Sequence of chain 4.A:
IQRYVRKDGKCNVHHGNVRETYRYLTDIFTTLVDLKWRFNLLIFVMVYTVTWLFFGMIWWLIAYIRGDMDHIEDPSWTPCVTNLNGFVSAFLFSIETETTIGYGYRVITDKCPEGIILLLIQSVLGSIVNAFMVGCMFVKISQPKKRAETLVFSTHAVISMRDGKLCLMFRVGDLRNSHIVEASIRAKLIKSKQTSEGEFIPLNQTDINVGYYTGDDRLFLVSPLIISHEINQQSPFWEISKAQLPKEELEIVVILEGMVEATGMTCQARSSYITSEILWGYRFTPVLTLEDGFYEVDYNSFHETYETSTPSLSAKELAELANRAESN

Binding-site contacts:
Ligand atom C6 contacts residue LYS41 of chain 4.A at 4.0 Å.
Ligand atom O6 contacts residue TRP42 of chain 4.A at 2.9 Å (h-bond).
Ligand atom O6 contacts residue LYS41 of chain 4.A at 3.5 Å.
Ligand atom O11 contacts residue ARG43 of chain 4.A at 3.1 Å (salt-bridge).
Ligand atom O6 contacts residue LYS145 of chain 4.A at 4.2 Å.
Ligand atom O53 contacts residue LYS151 of chain 4.A at 3.1 Å (salt-bridge).
Ligand atom O51 contacts residue ASP39 of chain 4.A at 4.3 Å.
Ligand atom O11 contacts residue LYS41 of chain 4.A at 4.2 Å.
Ligand atom O11 contacts residue TRP42 of chain 4.A at 3.8 Å.
Ligand atom O4 contacts residue LYS151 of chain 4.A at 4.4 Å.
Ligand atom O13 contacts residue TRP42 of chain 4.A at 3.5 Å.
Ligand atom O53 contacts residue GLN148 of chain 4.A at 4.2 Å.
Ligand atom O1 contacts residue TRP42 of chain 4.A at 4.2 Å.
Ligand atom P5 contacts residue GLN148 of chain 4.A at 4.2 Å.
Ligand atom C3C contacts residue ARG43 of chain 4.A at 4.3 Å.
Ligand atom O41 contacts residue LYS150 of chain 4.A at 3.9 Å.
Ligand atom P5 contacts residue LYS145 of chain 4.A at 4.0 Å.
Ligand atom O52 contacts residue LYS151 of chain 4.A at 4.4 Å.
Ligand atom C1B contacts residue ARG43 of chain 4.A at 4.3 Å.
Ligand atom O5 contacts residue LYS145 of chain 4.A at 4.4 Å.
Ligand atom P5 contacts residue LYS151 of chain 4.A at 4.3 Å.
Ligand atom C3C contacts residue LEU46 of chain 4.A at 4.1 Å (hydrophobic).
Ligand atom C3C contacts residue TRP42 of chain 4.A at 3.8 Å (hydrophobic).
Ligand atom O43 contacts residue LYS15 of chain 4.A at 2.7 Å (salt-bridge).
Ligand atom P4 contacts residue LYS15 of chain 4.A at 3.7 Å.
Ligand atom O2C contacts residue TRP42 of chain 4.A at 3.4 Å.
Ligand atom O41 contacts residue LYS15 of chain 4.A at 4.0 Å.
Ligand atom P1 contacts residue TRP42 of chain 4.A at 4.3 Å.
Ligand atom C2C contacts residue TRP42 of chain 4.A at 4.0 Å (hydrophobic).
Ligand atom O53 contacts residue TRP42 of chain 4.A at 4.1 Å.
Ligand atom O51 contacts residue GLN148 of chain 4.A at 3.5 Å (h-bond).
Ligand atom O42 contacts residue LYS15 of chain 4.A at 4.2 Å.
Ligand atom C1C contacts residue TRP42 of chain 4.A at 4.2 Å (hydrophobic).
Ligand atom C6 contacts residue TRP42 of chain 4.A at 4.0 Å (hydrophobic).
Ligand atom O51 contacts residue LEU40 of chain 4.A at 3.8 Å.
Ligand atom O53 contacts residue LYS145 of chain 4.A at 4.3 Å.
Ligand atom O1 contacts residue LYS41 of chain 4.A at 4.0 Å.
Ligand atom O52 contacts residue LYS150 of chain 4.A at 3.3 Å (salt-bridge).
Ligand atom O51 contacts residue VAL38 of chain 4.A at 4.2 Å.
Ligand atom O51 contacts residue LYS145 of chain 4.A at 2.8 Å (salt-bridge).

This protein binds this small molecule.
Small molecule (SMILES): CCCCCCCC(=O)OC[C@H](COP(=O)(O)O[C@@H]1[C@H](O)[C@H](O)[C@@H](OP(=O)(O)O)[C@H](OP(=O)(O)O)[C@H]1O)OC(=O)CCCCCCC